Binding-site contacts:
Ligand atom CAI contacts residue GLU166 of chain 1.A at 3.8 Å.
Ligand atom CAD contacts residue MET165 of chain 1.A at 3.9 Å (hydrophobic).
Ligand atom NAT contacts residue CYS145 of chain 1.A at 3.1 Å (h-bond).
Ligand atom CAS contacts residue CYS145 of chain 1.A at 3.6 Å (hydrophobic).
Ligand atom NAR contacts residue GLY143 of chain 1.A at 3.5 Å (h-bond).
Ligand atom OAM contacts residue GLU166 of chain 1.A at 3.1 Å.
Ligand atom FAX contacts residue CYS145 of chain 1.A at 2.8 Å.
Ligand atom CAS contacts residue GLY143 of chain 1.A at 3.2 Å.
Ligand atom CAG contacts residue GLU166 of chain 1.A at 2.7 Å.
Ligand atom CAN contacts residue ASN142 of chain 1.A at 3.2 Å.
Ligand atom CAC contacts residue THR190 of chain 1.A at 3.2 Å.
Ligand atom CAA contacts residue PRO168 of chain 1.A at 3.9 Å (hydrophobic).
Ligand atom FAX contacts residue SER144 of chain 1.A at 3.1 Å.
Ligand atom FAW contacts residue THR26 of chain 1.A at 3.7 Å.
Ligand atom CAB contacts residue PRO168 of chain 1.A at 3.6 Å (hydrophobic).
Ligand atom CAD contacts residue GLN192 of chain 1.A at 3.8 Å.
Ligand atom FAV contacts residue HIS41 of chain 1.A at 3.5 Å.
Ligand atom OAY contacts residue LEU141 of chain 1.A at 3.4 Å.
Ligand atom CAL contacts residue GLU166 of chain 1.A at 3.7 Å.
Ligand atom FAV contacts residue CYS145 of chain 1.A at 3.0 Å.
Ligand atom CAK contacts residue ASN142 of chain 1.A at 3.6 Å.
Ligand atom NAT contacts residue GLY143 of chain 1.A at 3.5 Å (h-bond).
Ligand atom CAE contacts residue GLN189 of chain 1.A at 3.8 Å.
Ligand atom OAY contacts residue ASN142 of chain 1.A at 2.7 Å (h-bond).
Ligand atom CAU contacts residue CYS145 of chain 1.A at 3.6 Å (hydrophobic).
Ligand atom NAR contacts residue ASN142 of chain 1.A at 3.7 Å.
Ligand atom CAE contacts residue GLU166 of chain 1.A at 3.8 Å.
Ligand atom CAB contacts residue GLN192 of chain 1.A at 3.9 Å.
Ligand atom FAW contacts residue GLY143 of chain 1.A at 3.4 Å.
Ligand atom CAC contacts residue GLN192 of chain 1.A at 3.7 Å.
Ligand atom NAT contacts residue SER144 of chain 1.A at 3.9 Å.
Ligand atom CAL contacts residue ASN142 of chain 1.A at 3.7 Å.
Ligand atom NAQ contacts residue ASN142 of chain 1.A at 3.1 Å (h-bond).
Ligand atom CAP contacts residue ASN142 of chain 1.A at 3.8 Å.
Ligand atom CAU contacts residue GLY143 of chain 1.A at 3.4 Å.
Ligand atom FAX contacts residue GLY143 of chain 1.A at 2.9 Å.
Ligand atom CAF contacts residue GLU166 of chain 1.A at 2.9 Å.
Ligand atom CAA contacts residue GLU166 of chain 1.A at 3.1 Å.
Ligand atom CAH contacts residue GLU166 of chain 1.A at 3.2 Å.
Ligand atom CAD contacts residue GLN189 of chain 1.A at 3.8 Å.

This small molecule binds to this protein.
Small molecule (SMILES): O=C(Sc1nnc(C(F)(F)F)[nH]1)c1ccc(C#Cc2ccccc2)o1

Sequence of chain 1.A:
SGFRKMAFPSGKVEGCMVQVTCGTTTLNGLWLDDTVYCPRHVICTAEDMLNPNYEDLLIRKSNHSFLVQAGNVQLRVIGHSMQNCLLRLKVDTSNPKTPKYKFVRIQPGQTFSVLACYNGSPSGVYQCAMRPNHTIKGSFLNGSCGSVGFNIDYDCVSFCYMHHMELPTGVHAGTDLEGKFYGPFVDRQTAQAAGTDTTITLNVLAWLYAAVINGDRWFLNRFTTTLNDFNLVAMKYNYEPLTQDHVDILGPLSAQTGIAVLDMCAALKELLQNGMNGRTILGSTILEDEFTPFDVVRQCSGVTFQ